The small molecule below binds the protein below.
Small molecule (SMILES): CC(=O)N[C@@H]1[C@@H](O)[C@H](O)[C@@H](CO)O[C@H]1O

Binding-site contacts:
Ligand atom N2 contacts residue ASN709 of chain 1.A at 2.9 Å (h-bond).
Ligand atom O7 contacts residue ASN709 of chain 1.A at 3.6 Å.
Ligand atom C3 contacts residue ASN709 of chain 1.A at 3.8 Å.
Ligand atom C5 contacts residue ASN709 of chain 1.A at 3.7 Å.
Ligand atom O6 contacts residue ASN709 of chain 1.A at 4.5 Å.
Ligand atom C4 contacts residue ASN709 of chain 1.A at 4.2 Å.
Ligand atom C2 contacts residue ASN709 of chain 1.A at 2.5 Å.
Ligand atom C7 contacts residue ASN709 of chain 1.A at 3.5 Å.
Ligand atom C8 contacts residue ILE1130 of chain 1.A at 4.5 Å (hydrophobic).
Ligand atom C8 contacts residue GLY1131 of chain 1.A at 3.8 Å.
Ligand atom C1 contacts residue ASN709 of chain 1.A at 1.4 Å.
Ligand atom O5 contacts residue ASN709 of chain 1.A at 2.4 Å (h-bond).

Sequence of chain 1.A:
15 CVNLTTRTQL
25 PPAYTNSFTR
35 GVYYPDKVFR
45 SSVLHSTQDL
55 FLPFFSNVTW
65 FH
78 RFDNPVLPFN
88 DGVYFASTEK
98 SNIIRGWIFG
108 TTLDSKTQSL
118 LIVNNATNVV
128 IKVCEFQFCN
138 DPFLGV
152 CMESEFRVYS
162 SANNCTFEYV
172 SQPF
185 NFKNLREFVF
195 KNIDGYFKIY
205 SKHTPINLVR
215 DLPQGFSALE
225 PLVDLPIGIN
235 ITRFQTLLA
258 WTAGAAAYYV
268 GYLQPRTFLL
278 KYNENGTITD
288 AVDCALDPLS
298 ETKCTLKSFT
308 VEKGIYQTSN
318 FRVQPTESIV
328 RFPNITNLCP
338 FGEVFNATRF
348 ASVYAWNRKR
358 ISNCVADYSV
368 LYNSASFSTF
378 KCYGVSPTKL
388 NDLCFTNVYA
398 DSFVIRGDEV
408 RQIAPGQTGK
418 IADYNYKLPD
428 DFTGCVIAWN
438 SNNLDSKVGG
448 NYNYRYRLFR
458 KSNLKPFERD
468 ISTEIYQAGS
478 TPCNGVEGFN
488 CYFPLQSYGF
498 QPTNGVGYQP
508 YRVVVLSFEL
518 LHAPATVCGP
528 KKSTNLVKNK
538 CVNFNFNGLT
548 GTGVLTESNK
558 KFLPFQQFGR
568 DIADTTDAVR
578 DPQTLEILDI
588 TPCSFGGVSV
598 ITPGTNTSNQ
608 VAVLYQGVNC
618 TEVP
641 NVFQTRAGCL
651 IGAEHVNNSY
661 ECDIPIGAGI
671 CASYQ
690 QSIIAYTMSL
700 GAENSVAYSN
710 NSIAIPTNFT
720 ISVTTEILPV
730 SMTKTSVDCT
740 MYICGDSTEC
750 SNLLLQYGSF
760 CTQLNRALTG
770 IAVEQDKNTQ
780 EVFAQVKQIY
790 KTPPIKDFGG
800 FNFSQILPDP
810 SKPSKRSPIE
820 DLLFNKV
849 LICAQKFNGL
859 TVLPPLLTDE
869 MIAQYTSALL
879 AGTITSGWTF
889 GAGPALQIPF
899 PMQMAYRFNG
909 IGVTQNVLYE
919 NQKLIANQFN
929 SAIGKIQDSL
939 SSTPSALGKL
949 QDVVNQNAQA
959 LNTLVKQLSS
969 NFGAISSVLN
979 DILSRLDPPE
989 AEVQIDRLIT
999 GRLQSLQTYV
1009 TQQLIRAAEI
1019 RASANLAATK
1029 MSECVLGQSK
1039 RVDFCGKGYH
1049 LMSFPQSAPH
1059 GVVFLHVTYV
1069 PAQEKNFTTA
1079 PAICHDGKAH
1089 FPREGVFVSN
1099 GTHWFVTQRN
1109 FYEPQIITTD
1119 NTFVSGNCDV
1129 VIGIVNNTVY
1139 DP